Sequence of chain 14.D:
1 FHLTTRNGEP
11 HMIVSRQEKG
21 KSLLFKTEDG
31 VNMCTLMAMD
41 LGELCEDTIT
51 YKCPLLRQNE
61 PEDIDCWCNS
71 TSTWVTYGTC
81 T

This protein binds this small molecule.
Small molecule (SMILES): OC[C@H]1O[C@@H](O)[C@@H](O)[C@@H](O)[C@@H]1O

Binding-site contacts:
Ligand atom C2 contacts residue HIS2 of chain 14.D at 4.5 Å.
Ligand atom O6 contacts residue NAG1 of chain 14.T at 4.5 Å.
Ligand atom O2 contacts residue NAG1 of chain 14.T at 3.4 Å (h-bond).
Ligand atom C1 contacts residue NAG1 of chain 14.T at 1.7 Å.
Ligand atom C2 contacts residue BMA1 of chain 14.V at 3.2 Å.
Ligand atom C3 contacts residue BMA1 of chain 14.V at 2.5 Å.
Ligand atom O5 contacts residue NAG1 of chain 14.T at 2.5 Å (h-bond).
Ligand atom C5 contacts residue NAG1 of chain 14.T at 3.8 Å.
Ligand atom C3 contacts residue NAG1 of chain 14.T at 4.1 Å.
Ligand atom C4 contacts residue BMA1 of chain 14.V at 3.6 Å.
Ligand atom C2 contacts residue NAG1 of chain 14.T at 2.9 Å.
Ligand atom O2 contacts residue HIS2 of chain 14.D at 3.4 Å (h-bond).
Ligand atom O4 contacts residue BMA1 of chain 14.V at 4.0 Å.
Ligand atom O2 contacts residue BMA1 of chain 14.V at 3.0 Å (h-bond).
Ligand atom O3 contacts residue BMA1 of chain 14.V at 1.1 Å.